Binding-site contacts:
Ligand atom O contacts residue THR143 of chain 1.D at 2.6 Å (h-bond).
Ligand atom N contacts residue ASN70 of chain 1.D at 2.7 Å (h-bond).
Ligand atom CG contacts residue TRP97 of chain 1.D at 3.3 Å (hydrophobic).
Ligand atom O contacts residue ARG66 of chain 1.D at 2.9 Å (salt-bridge).
Ligand atom OD2 contacts residue ARG155 of chain 1.D at 2.9 Å (salt-bridge).
Ligand atom N contacts residue TRP167 of chain 1.D at 3.3 Å.
Ligand atom O contacts residue TYR7 of chain 1.D at 3.4 Å.
Ligand atom CA contacts residue ARG66 of chain 1.D at 3.4 Å.
Ligand atom CG contacts residue ALA152 of chain 1.D at 3.4 Å (hydrophobic).
Ligand atom C contacts residue TYR84 of chain 1.D at 3.3 Å (hydrophobic).
Ligand atom NH2 contacts residue GLY69 of chain 1.D at 3.3 Å (h-bond).
Ligand atom OD1 contacts residue ARG155 of chain 1.D at 3.0 Å (salt-bridge).
Ligand atom CG contacts residue ARG155 of chain 1.D at 3.4 Å.
Ligand atom N contacts residue GLU63 of chain 1.D at 3.0 Å (salt-bridge).
Ligand atom NH1 contacts residue ASN70 of chain 1.D at 3.0 Å (h-bond).
Ligand atom C contacts residue TYR7 of chain 1.D at 3.1 Å (hydrophobic).
Ligand atom O contacts residue TYR84 of chain 1.D at 2.4 Å (h-bond).
Ligand atom O contacts residue TYR159 of chain 1.D at 2.6 Å (h-bond).
Ligand atom CG1 contacts residue TRP167 of chain 1.D at 3.4 Å (hydrophobic).
Ligand atom NH1 contacts residue SER73 of chain 1.D at 3.1 Å (h-bond).
Ligand atom CA contacts residue TYR7 of chain 1.D at 3.3 Å (hydrophobic).
Ligand atom OXT contacts residue LYS146 of chain 1.D at 2.7 Å (salt-bridge).
Ligand atom O contacts residue ASN70 of chain 1.D at 3.0 Å (h-bond).
Ligand atom O contacts residue TYR159 of chain 1.D at 3.4 Å.
Ligand atom OD2 contacts residue ALA152 of chain 1.D at 3.3 Å.
Ligand atom O contacts residue TRP147 of chain 1.D at 2.8 Å (h-bond).
Ligand atom NH1 contacts residue GLY69 of chain 1.D at 3.5 Å (h-bond).
Ligand atom O contacts residue ARG66 of chain 1.D at 3.2 Å.
Ligand atom CA contacts residue TYR7 of chain 1.D at 3.4 Å (hydrophobic).
Ligand atom CD contacts residue ASN70 of chain 1.D at 3.4 Å.
Ligand atom N contacts residue ASP77 of chain 1.D at 2.9 Å (salt-bridge).
Ligand atom CZ contacts residue GLY69 of chain 1.D at 3.4 Å.
Ligand atom N contacts residue TYR171 of chain 1.D at 2.8 Å (h-bond).
Ligand atom CD1 contacts residue GLU163 of chain 1.D at 3.3 Å.
Ligand atom CA contacts residue ASP77 of chain 1.D at 3.2 Å.
Ligand atom CB contacts residue ASP77 of chain 1.D at 3.3 Å.
Ligand atom N contacts residue TYR7 of chain 1.D at 3.4 Å (h-bond).
Ligand atom C contacts residue ARG66 of chain 1.D at 3.4 Å.
Ligand atom O contacts residue TRP147 of chain 1.D at 3.4 Å.
Ligand atom O contacts residue SER73 of chain 1.D at 3.2 Å (h-bond).

This protein binds this small molecule.
Small molecule (SMILES): CC[C@H](C)[C@H](N)C(=O)NCC(=O)N1CCC[C@H]1C(=O)N[C@@H](CCCN=C(N)N)C(=O)N[C@@H](C)C(=O)N[C@H](C(=O)N[C@@H](CC(=O)O)C(=O)N[C@H](C(=O)N[C@@H](CC(C)C)C(=O)O)C(C)C)C(C)C

Sequence of chain 1.D:
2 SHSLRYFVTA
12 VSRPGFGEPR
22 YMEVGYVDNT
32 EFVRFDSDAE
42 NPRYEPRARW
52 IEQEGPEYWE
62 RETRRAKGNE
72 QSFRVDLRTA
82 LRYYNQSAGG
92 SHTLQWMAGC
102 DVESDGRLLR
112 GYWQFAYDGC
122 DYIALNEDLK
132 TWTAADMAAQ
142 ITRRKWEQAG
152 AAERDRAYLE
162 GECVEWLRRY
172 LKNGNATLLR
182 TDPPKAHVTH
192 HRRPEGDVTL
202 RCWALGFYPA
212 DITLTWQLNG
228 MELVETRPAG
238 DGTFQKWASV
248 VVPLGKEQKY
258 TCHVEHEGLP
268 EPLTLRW